Binding-site contacts:
Ligand atom C14 contacts residue ALA422 of chain 1.D at 3.1 Å (hydrophobic).
Ligand atom O1 contacts residue ARG134 of chain 1.D at 3.4 Å.
Ligand atom C30 contacts residue ASP256 of chain 1.C at 3.4 Å.
Ligand atom C32 contacts residue ALA317 of chain 1.D at 3.6 Å (hydrophobic).
Ligand atom F contacts residue SER227 of chain 1.C at 2.9 Å.
Ligand atom C24 contacts residue CYS127 of chain 1.D at 3.5 Å (hydrophobic).
Ligand atom C32 contacts residue SER250 of chain 1.C at 3.4 Å.
Ligand atom O3 contacts residue GLU125 of chain 1.D at 2.6 Å (salt-bridge).
Ligand atom C32 contacts residue LYS301 of chain 1.D at 3.3 Å.
Ligand atom C1 contacts residue ARG156 of chain 1.C at 3.6 Å.
Ligand atom O5 contacts residue SER250 of chain 1.C at 3.4 Å (h-bond).
Ligand atom O contacts residue SER131 of chain 1.D at 2.9 Å (h-bond).
Ligand atom O6 contacts residue ASN252 of chain 1.C at 3.6 Å (h-bond).
Ligand atom C13 contacts residue ALA422 of chain 1.D at 3.2 Å (hydrophobic).
Ligand atom F contacts residue VAL249 of chain 1.C at 3.3 Å.
Ligand atom O6 contacts residue SER250 of chain 1.C at 2.5 Å (h-bond).
Ligand atom C25 contacts residue HIS318 of chain 1.D at 3.5 Å.
Ligand atom C32 contacts residue LYS258 of chain 1.C at 3.3 Å.
Ligand atom C31 contacts residue LYS258 of chain 1.C at 3.4 Å.
Ligand atom C contacts residue SER227 of chain 1.C at 3.5 Å.
Ligand atom C contacts residue VAL249 of chain 1.C at 3.6 Å (hydrophobic).
Ligand atom C31 contacts residue ALA317 of chain 1.D at 3.3 Å (hydrophobic).
Ligand atom O6 contacts residue LYS301 of chain 1.D at 3.2 Å (salt-bridge).
Ligand atom O6 contacts residue LYS258 of chain 1.C at 3.2 Å (salt-bridge).
Ligand atom O3 contacts residue ASN321 of chain 1.D at 3.0 Å (h-bond).
Ligand atom C24 contacts residue GLY126 of chain 1.D at 3.5 Å.
Ligand atom C5 contacts residue SER227 of chain 1.C at 3.5 Å.
Ligand atom O6 contacts residue ARG156 of chain 1.C at 3.5 Å (salt-bridge).
Ligand atom O1 contacts residue ALA130 of chain 1.D at 3.5 Å (h-bond).
Ligand atom C29 contacts residue ASP256 of chain 1.C at 3.4 Å.
Ligand atom O3 contacts residue LYS257 of chain 1.C at 2.9 Å (salt-bridge).
Ligand atom O4 contacts residue ARG156 of chain 1.C at 3.0 Å (salt-bridge).
Ligand atom O5 contacts residue LYS301 of chain 1.D at 2.7 Å (salt-bridge).
Ligand atom C8 contacts residue LEU419 of chain 1.D at 3.6 Å (hydrophobic).
Ligand atom C26 contacts residue GLU125 of chain 1.D at 3.6 Å.
Ligand atom C9 contacts residue LEU419 of chain 1.D at 3.5 Å (hydrophobic).
Ligand atom O4 contacts residue ASP256 of chain 1.C at 2.6 Å (salt-bridge).
Ligand atom F contacts residue ARG156 of chain 1.C at 2.8 Å.
Ligand atom C18 contacts residue CYS127 of chain 1.D at 3.6 Å (hydrophobic).
Ligand atom C contacts residue ARG156 of chain 1.C at 3.6 Å.

A protein and the small-molecule ligand that binds it are described below.
Small molecule (SMILES): CC(C)n1c(CC[C@@H](O)C[C@@H](O)CC(=O)O)c(-c2ccc(F)cc2)c(-c2ccccc2)c1C(=O)Nc1ccc(S(N)(=O)=O)cc1

Sequence of chain 1.C:
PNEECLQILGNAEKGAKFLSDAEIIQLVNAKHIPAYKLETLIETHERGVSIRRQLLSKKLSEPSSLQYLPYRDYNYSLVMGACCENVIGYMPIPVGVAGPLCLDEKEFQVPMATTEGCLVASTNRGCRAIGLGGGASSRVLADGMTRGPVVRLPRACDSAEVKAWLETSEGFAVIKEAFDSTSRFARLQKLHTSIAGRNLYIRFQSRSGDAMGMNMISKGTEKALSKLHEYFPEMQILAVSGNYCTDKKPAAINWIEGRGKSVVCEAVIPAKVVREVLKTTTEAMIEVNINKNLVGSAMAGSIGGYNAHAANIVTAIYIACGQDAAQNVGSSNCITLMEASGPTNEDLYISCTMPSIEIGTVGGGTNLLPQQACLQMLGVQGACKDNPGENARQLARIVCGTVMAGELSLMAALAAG

Sequence of chain 1.D:
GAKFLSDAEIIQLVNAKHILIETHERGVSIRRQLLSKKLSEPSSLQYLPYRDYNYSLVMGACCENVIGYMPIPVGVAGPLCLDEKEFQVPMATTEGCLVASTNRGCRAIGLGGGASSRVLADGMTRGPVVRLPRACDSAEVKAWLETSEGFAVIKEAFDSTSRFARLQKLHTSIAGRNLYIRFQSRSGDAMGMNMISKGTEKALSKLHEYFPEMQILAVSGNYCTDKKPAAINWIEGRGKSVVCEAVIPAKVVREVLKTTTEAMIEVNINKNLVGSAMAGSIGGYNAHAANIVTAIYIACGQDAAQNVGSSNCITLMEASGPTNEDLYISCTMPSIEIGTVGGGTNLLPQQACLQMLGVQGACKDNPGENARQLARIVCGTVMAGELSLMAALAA